The small molecule below binds the protein below.
Small molecule (SMILES): Nc1nc2c(ncn2[C@@H]2O[C@H](CO[P](=O)(O)O[P](=O)(O)NP(=O)(O)O)[C@@H](O)[C@H]2O)c(=O)[nH]1

Sequence of chain 1.B:
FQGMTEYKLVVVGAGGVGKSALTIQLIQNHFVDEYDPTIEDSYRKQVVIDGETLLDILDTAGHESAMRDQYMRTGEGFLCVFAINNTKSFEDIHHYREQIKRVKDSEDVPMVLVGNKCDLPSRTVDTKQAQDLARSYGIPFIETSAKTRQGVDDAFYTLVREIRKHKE

Binding-site contacts:
Ligand atom O3G contacts residue LYS20 of chain 1.B at 2.7 Å (salt-bridge).
Ligand atom N1 contacts residue ASP123 of chain 1.B at 2.8 Å (salt-bridge).
Ligand atom O1B contacts residue GLY17 of chain 1.B at 3.6 Å (h-bond).
Ligand atom O3G contacts residue GLY16 of chain 1.B at 3.6 Å.
Ligand atom O4' contacts residue LYS121 of chain 1.B at 3.2 Å (salt-bridge).
Ligand atom PB contacts residue MG1 of chain 1.M at 3.2 Å.
Ligand atom O2A contacts residue ALA22 of chain 1.B at 2.8 Å (h-bond).
Ligand atom C3' contacts residue GLU35 of chain 1.B at 3.5 Å.
Ligand atom O2' contacts residue VAL33 of chain 1.B at 2.7 Å (h-bond).
Ligand atom C5' contacts residue GLY17 of chain 1.B at 3.6 Å.
Ligand atom O3G contacts residue GLY64 of chain 1.B at 2.9 Å (h-bond).
Ligand atom O1B contacts residue GLY19 of chain 1.B at 3.1 Å (h-bond).
Ligand atom N2 contacts residue ASP123 of chain 1.B at 2.9 Å (salt-bridge).
Ligand atom N3B contacts residue GLY17 of chain 1.B at 3.2 Å (h-bond).
Ligand atom O2B contacts residue SER21 of chain 1.B at 3.0 Å (h-bond).
Ligand atom O2G contacts residue MG1 of chain 1.M at 2.1 Å.
Ligand atom O2A contacts residue GLY19 of chain 1.B at 3.4 Å.
Ligand atom PG contacts residue MG1 of chain 1.M at 3.3 Å.
Ligand atom O1G contacts residue PRO38 of chain 1.B at 3.5 Å.
Ligand atom O2' contacts residue ASP34 of chain 1.B at 3.2 Å (salt-bridge).
Ligand atom N7 contacts residue ASN120 of chain 1.B at 3.1 Å (h-bond).
Ligand atom O2G contacts residue THR39 of chain 1.B at 2.9 Å (h-bond).
Ligand atom O6 contacts residue ALA150 of chain 1.B at 2.9 Å (h-bond).
Ligand atom O2A contacts residue SER21 of chain 1.B at 3.4 Å (h-bond).
Ligand atom N2 contacts residue LEU124 of chain 1.B at 3.5 Å.
Ligand atom C6 contacts residue ASP123 of chain 1.B at 3.6 Å.
Ligand atom O1B contacts residue VAL18 of chain 1.B at 3.3 Å (h-bond).
Ligand atom O3' contacts residue ASP34 of chain 1.B at 2.9 Å (salt-bridge).
Ligand atom O6 contacts residue ASP123 of chain 1.B at 3.5 Å (salt-bridge).
Ligand atom O6 contacts residue SER149 of chain 1.B at 3.5 Å.
Ligand atom O1B contacts residue LYS20 of chain 1.B at 2.9 Å (salt-bridge).
Ligand atom O6 contacts residue ASN120 of chain 1.B at 3.3 Å (h-bond).
Ligand atom O3A contacts residue GLY19 of chain 1.B at 3.3 Å (h-bond).
Ligand atom N3B contacts residue MG1 of chain 1.M at 3.5 Å.
Ligand atom O6 contacts residue LYS121 of chain 1.B at 3.4 Å.
Ligand atom O2' contacts residue PHE32 of chain 1.B at 3.4 Å.
Ligand atom C2' contacts residue VAL33 of chain 1.B at 3.5 Å (hydrophobic).
Ligand atom O2B contacts residue LYS20 of chain 1.B at 3.6 Å.
Ligand atom O2B contacts residue MG1 of chain 1.M at 2.0 Å.
Ligand atom C8 contacts residue ALA22 of chain 1.B at 3.6 Å (hydrophobic).